Binding-site contacts:
Ligand atom C2 contacts residue ASN304 of chain 1.A at 2.7 Å.
Ligand atom C8 contacts residue MET305 of chain 1.A at 3.3 Å (hydrophobic).
Ligand atom O7 contacts residue MET305 of chain 1.A at 4.5 Å.
Ligand atom C1 contacts residue ASN304 of chain 1.A at 1.5 Å.
Ligand atom C8 contacts residue GLN307 of chain 1.A at 3.4 Å.
Ligand atom O7 contacts residue ASN304 of chain 1.A at 4.2 Å.
Ligand atom N2 contacts residue ASN304 of chain 1.A at 3.1 Å (h-bond).
Ligand atom C4 contacts residue ASN304 of chain 1.A at 4.3 Å.
Ligand atom C7 contacts residue MET305 of chain 1.A at 4.0 Å (hydrophobic).
Ligand atom C7 contacts residue ASN304 of chain 1.A at 3.9 Å.
Ligand atom C5 contacts residue ASN304 of chain 1.A at 3.7 Å.
Ligand atom C3 contacts residue ASN304 of chain 1.A at 4.0 Å.
Ligand atom O5 contacts residue ASN304 of chain 1.A at 2.4 Å (h-bond).
Ligand atom C8 contacts residue THR306 of chain 1.A at 3.8 Å.

The small molecule below binds the protein below.
Small molecule (SMILES): CC(=O)N[C@@H]1[C@@H](O)[C@H](O)[C@@H](CO)O[C@H]1O

Sequence of chain 1.A:
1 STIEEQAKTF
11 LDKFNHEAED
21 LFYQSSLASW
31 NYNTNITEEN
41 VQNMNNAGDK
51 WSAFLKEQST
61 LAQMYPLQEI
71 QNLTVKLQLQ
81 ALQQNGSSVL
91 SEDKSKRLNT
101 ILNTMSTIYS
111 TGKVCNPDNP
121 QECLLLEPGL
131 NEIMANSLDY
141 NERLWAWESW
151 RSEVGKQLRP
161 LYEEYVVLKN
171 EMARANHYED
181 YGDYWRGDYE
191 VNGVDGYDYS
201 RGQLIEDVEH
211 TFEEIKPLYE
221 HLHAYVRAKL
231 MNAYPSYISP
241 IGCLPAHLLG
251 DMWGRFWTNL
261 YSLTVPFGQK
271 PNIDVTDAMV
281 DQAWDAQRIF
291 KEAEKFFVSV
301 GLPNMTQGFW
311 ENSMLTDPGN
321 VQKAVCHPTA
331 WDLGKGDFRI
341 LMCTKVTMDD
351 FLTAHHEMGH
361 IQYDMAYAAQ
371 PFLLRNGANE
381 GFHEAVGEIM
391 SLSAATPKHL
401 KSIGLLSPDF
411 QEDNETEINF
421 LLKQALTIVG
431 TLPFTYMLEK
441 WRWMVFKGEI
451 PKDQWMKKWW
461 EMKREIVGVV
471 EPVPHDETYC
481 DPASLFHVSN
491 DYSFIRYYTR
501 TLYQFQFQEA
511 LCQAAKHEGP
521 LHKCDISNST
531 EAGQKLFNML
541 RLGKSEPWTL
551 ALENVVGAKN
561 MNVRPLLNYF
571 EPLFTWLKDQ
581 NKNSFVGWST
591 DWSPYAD